Binding-site contacts:
Ligand atom CBA contacts residue ILE59 of chain 1.F at 3.4 Å (hydrophobic).
Ligand atom OAB contacts residue TYR62 of chain 1.F at 3.6 Å.
Ligand atom CAJ contacts residue ILE59 of chain 1.F at 3.4 Å (hydrophobic).
Ligand atom OAT contacts residue HIS65 of chain 1.F at 3.2 Å.
Ligand atom NAR contacts residue HIS60 of chain 1.F at 2.8 Å (h-bond).
Ligand atom OAT contacts residue PHE41 of chain 1.F at 3.7 Å.
Ligand atom CAW contacts residue TYR62 of chain 1.F at 3.8 Å (hydrophobic).
Ligand atom CA1 contacts residue ARG57 of chain 1.F at 3.8 Å.
Ligand atom CBA contacts residue PRO49 of chain 1.F at 3.8 Å (hydrophobic).
Ligand atom CA0 contacts residue PRO49 of chain 1.F at 3.5 Å (hydrophobic).
Ligand atom C contacts residue TYR48 of chain 1.F at 3.6 Å (hydrophobic).
Ligand atom CB contacts residue TRP67 of chain 1.F at 3.6 Å (hydrophobic).
Ligand atom CAY contacts residue TYR48 of chain 1.F at 3.7 Å (hydrophobic).
Ligand atom CA contacts residue HIS60 of chain 1.F at 3.3 Å.
Ligand atom NAQ contacts residue TYR62 of chain 1.F at 3.5 Å.
Ligand atom C contacts residue HIS60 of chain 1.F at 3.5 Å.
Ligand atom CA1 contacts residue PRO49 of chain 1.F at 3.5 Å (hydrophobic).
Ligand atom OD1 contacts residue SER61 of chain 1.F at 2.4 Å (h-bond).
Ligand atom OD1 contacts residue TYR62 of chain 1.F at 3.6 Å.
Ligand atom CAL contacts residue HIS60 of chain 1.F at 3.9 Å.
Ligand atom CA2 contacts residue PRO49 of chain 1.F at 3.7 Å (hydrophobic).
Ligand atom CAJ contacts residue PRO49 of chain 1.F at 3.8 Å (hydrophobic).
Ligand atom CB contacts residue HIS60 of chain 1.F at 3.3 Å.
Ligand atom CAI contacts residue LEU51 of chain 1.F at 3.8 Å (hydrophobic).
Ligand atom CD2 contacts residue TYR48 of chain 1.F at 3.6 Å (hydrophobic).
Ligand atom CD2 contacts residue TRP38 of chain 1.F at 3.4 Å (hydrophobic).
Ligand atom CG contacts residue TRP67 of chain 1.F at 3.7 Å (hydrophobic).
Ligand atom CA0 contacts residue LEU51 of chain 1.F at 3.9 Å (hydrophobic).
Ligand atom CG contacts residue SER61 of chain 1.F at 3.1 Å.
Ligand atom CAY contacts residue ILE59 of chain 1.F at 3.5 Å (hydrophobic).
Ligand atom CG contacts residue HIS65 of chain 1.F at 3.4 Å.
Ligand atom O contacts residue TYR48 of chain 1.F at 2.9 Å (h-bond).
Ligand atom OD1 contacts residue HIS65 of chain 1.F at 2.3 Å (h-bond).
Ligand atom NAQ contacts residue HIS65 of chain 1.F at 3.9 Å.
Ligand atom CAI contacts residue PRO49 of chain 1.F at 3.3 Å (hydrophobic).
Ligand atom OAT contacts residue TYR62 of chain 1.F at 3.5 Å.
Ligand atom CAG contacts residue ILE59 of chain 1.F at 3.2 Å (hydrophobic).
Ligand atom CAI contacts residue ARG57 of chain 1.F at 3.6 Å.
Ligand atom N contacts residue TYR48 of chain 1.F at 3.8 Å.
Ligand atom CB contacts residue SER61 of chain 1.F at 3.4 Å.

Sequence of chain 1.F:
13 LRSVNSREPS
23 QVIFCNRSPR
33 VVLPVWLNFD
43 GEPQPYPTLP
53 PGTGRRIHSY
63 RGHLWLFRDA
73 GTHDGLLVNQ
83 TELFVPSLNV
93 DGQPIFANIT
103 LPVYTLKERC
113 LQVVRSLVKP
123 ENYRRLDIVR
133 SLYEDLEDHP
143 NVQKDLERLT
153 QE

The protein below binds the small molecule below.
Small molecule (SMILES): Cc1cc(CC(=O)N2C[C@H](O)C[C@H]2C(=O)NCc2ccc(-c3ccccc3)cc2)on1